Binding-site contacts:
Ligand atom OAE contacts residue HIS180 of chain 1.A at 3.4 Å (h-bond).
Ligand atom CAR contacts residue TYR178 of chain 1.A at 3.5 Å (hydrophobic).
Ligand atom FAF contacts residue PHE70 of chain 1.A at 3.3 Å.
Ligand atom NAS contacts residue PHE70 of chain 1.A at 3.3 Å.
Ligand atom CAN contacts residue LEU407 of chain 1.A at 3.9 Å (hydrophobic).
Ligand atom CBB contacts residue PHE70 of chain 1.A at 3.8 Å (hydrophobic).
Ligand atom NAS contacts residue SER293 of chain 1.A at 2.9 Å (h-bond).
Ligand atom CAN contacts residue TYR74 of chain 1.A at 3.5 Å (hydrophobic).
Ligand atom CAB contacts residue ASP65 of chain 1.A at 3.7 Å.
Ligand atom CBC contacts residue PHE72 of chain 1.A at 3.9 Å (hydrophobic).
Ligand atom CAA contacts residue PHE70 of chain 1.A at 3.8 Å (hydrophobic).
Ligand atom CAX contacts residue GLY370 of chain 1.A at 3.9 Å.
Ligand atom CAC contacts residue ARG71 of chain 1.A at 3.8 Å.
Ligand atom CAC contacts residue PHE70 of chain 1.A at 3.9 Å (hydrophobic).
Ligand atom NBE contacts residue PHE70 of chain 1.A at 3.6 Å.
Ligand atom CAJ contacts residue GLY370 of chain 1.A at 3.7 Å.
Ligand atom CLI contacts residue TYR308 of chain 1.A at 3.1 Å.
Ligand atom NBE contacts residue PHE72 of chain 1.A at 3.8 Å.
Ligand atom CAK contacts residue PHE72 of chain 1.A at 3.8 Å (hydrophobic).
Ligand atom CAA contacts residue SER293 of chain 1.A at 3.7 Å.
Ligand atom CAK contacts residue TYR178 of chain 1.A at 3.5 Å (hydrophobic).
Ligand atom CLH contacts residue GLY370 of chain 1.A at 3.9 Å.
Ligand atom CAA contacts residue PHE193 of chain 1.A at 3.8 Å (hydrophobic).
Ligand atom CAQ contacts residue GLY166 of chain 1.A at 3.9 Å.
Ligand atom NBE contacts residue SER293 of chain 1.A at 3.8 Å.
Ligand atom CAP contacts residue GLY166 of chain 1.A at 3.5 Å.
Ligand atom SBF contacts residue HIS180 of chain 1.A at 3.9 Å.
Ligand atom OAD contacts residue HIS180 of chain 1.A at 3.1 Å.
Ligand atom FAF contacts residue PHE193 of chain 1.A at 3.9 Å.
Ligand atom CAL contacts residue PHE72 of chain 1.A at 3.9 Å (hydrophobic).
Ligand atom CAC contacts residue VAL63 of chain 1.A at 3.2 Å (hydrophobic).
Ligand atom CLI contacts residue PHE72 of chain 1.A at 3.9 Å.
Ligand atom CAR contacts residue PHE72 of chain 1.A at 4.0 Å (hydrophobic).
Ligand atom CAV contacts residue TYR178 of chain 1.A at 3.7 Å (hydrophobic).
Ligand atom NAT contacts residue LEU407 of chain 1.A at 3.3 Å (h-bond).
Ligand atom CAO contacts residue GLN371 of chain 1.A at 3.9 Å.
Ligand atom CAU contacts residue PHE70 of chain 1.A at 3.6 Å (hydrophobic).
Ligand atom CAC contacts residue PHE72 of chain 1.A at 3.4 Å (hydrophobic).
Ligand atom CAO contacts residue TYR178 of chain 1.A at 3.6 Å (hydrophobic).
Ligand atom CAU contacts residue SER293 of chain 1.A at 3.6 Å.

The small molecule below binds the protein below.
Small molecule (SMILES): Cc1nn(C)c(C)c1N(C(F)F)S(=O)(=O)c1c(Cl)cc(CCCC2CCNCC2)cc1Cl

Sequence of chain 1.A:
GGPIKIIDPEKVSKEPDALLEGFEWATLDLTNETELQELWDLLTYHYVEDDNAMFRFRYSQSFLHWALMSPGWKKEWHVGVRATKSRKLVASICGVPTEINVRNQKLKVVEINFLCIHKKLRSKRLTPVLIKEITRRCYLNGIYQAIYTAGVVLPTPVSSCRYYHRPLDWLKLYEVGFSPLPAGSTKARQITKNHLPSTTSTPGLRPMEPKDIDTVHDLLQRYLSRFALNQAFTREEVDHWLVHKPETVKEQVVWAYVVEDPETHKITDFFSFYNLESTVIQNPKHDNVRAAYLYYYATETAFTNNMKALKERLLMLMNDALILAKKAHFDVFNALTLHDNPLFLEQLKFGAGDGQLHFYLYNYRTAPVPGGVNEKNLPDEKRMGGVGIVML